Binding-site contacts:
Ligand atom C2 contacts residue ASN112 of chain 1.A at 2.4 Å.
Ligand atom C7 contacts residue ASN112 of chain 1.A at 3.1 Å.
Ligand atom C5 contacts residue ASN112 of chain 1.A at 3.7 Å.
Ligand atom C6 contacts residue ASP103 of chain 1.A at 4.4 Å.
Ligand atom N2 contacts residue ASN112 of chain 1.A at 2.9 Å (h-bond).
Ligand atom C6 contacts residue VAL101 of chain 1.A at 4.1 Å (hydrophobic).
Ligand atom C6 contacts residue LYS102 of chain 1.A at 4.0 Å.
Ligand atom C4 contacts residue ASN112 of chain 1.A at 4.2 Å.
Ligand atom C3 contacts residue ASN112 of chain 1.A at 3.8 Å.
Ligand atom O5 contacts residue ASN112 of chain 1.A at 2.4 Å (h-bond).
Ligand atom C1 contacts residue LYS102 of chain 1.A at 4.2 Å.
Ligand atom C1 contacts residue ASN112 of chain 1.A at 1.4 Å.
Ligand atom O5 contacts residue ASP103 of chain 1.A at 4.2 Å.
Ligand atom C5 contacts residue LYS102 of chain 1.A at 4.3 Å.
Ligand atom O5 contacts residue LYS102 of chain 1.A at 4.2 Å.
Ligand atom C5 contacts residue VAL101 of chain 1.A at 4.2 Å (hydrophobic).
Ligand atom C8 contacts residue ASN112 of chain 1.A at 4.3 Å.
Ligand atom O7 contacts residue ASN112 of chain 1.A at 2.9 Å (h-bond).

Sequence of chain 1.A:
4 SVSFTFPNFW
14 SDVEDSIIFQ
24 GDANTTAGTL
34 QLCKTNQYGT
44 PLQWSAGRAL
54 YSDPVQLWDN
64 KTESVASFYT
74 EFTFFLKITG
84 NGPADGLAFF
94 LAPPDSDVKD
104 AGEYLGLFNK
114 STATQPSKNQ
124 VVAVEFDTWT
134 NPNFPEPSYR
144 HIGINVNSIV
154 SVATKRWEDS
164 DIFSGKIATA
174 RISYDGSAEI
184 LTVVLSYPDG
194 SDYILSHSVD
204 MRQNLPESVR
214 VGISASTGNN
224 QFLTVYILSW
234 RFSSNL

The small molecule below binds the protein below.
Small molecule (SMILES): CC(=O)N[C@@H]1[C@@H](O)[C@H](O)[C@@H](CO)O[C@H]1O